Sequence of chain 1.F:
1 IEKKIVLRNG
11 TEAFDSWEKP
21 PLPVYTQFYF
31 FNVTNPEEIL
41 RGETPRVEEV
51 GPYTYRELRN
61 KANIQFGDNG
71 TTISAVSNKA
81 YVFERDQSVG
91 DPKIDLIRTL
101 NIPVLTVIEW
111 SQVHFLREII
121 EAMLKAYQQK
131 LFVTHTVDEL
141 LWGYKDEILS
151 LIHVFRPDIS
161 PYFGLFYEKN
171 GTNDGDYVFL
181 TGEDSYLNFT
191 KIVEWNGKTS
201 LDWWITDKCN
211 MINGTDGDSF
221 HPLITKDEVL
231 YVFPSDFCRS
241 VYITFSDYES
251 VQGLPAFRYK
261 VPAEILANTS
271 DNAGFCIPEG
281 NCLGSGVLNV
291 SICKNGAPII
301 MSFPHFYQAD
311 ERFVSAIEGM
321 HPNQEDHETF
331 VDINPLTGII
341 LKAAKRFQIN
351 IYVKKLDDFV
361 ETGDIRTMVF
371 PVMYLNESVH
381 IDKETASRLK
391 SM

Binding-site contacts:
Ligand atom C8 contacts residue TYR53 of chain 1.F at 4.3 Å (hydrophobic).
Ligand atom C8 contacts residue THR134 of chain 1.F at 3.8 Å.
Ligand atom N2 contacts residue LEU96 of chain 1.F at 3.0 Å (h-bond).
Ligand atom C6 contacts residue ARG98 of chain 1.F at 3.5 Å.
Ligand atom O6 contacts residue ARG98 of chain 1.F at 3.9 Å.
Ligand atom C6 contacts residue ASN32 of chain 1.F at 4.4 Å.
Ligand atom C8 contacts residue LEU96 of chain 1.F at 3.9 Å (hydrophobic).
Ligand atom O7 contacts residue THR134 of chain 1.F at 3.2 Å.
Ligand atom C2 contacts residue ASN32 of chain 1.F at 2.5 Å.
Ligand atom O5 contacts residue ASN32 of chain 1.F at 2.4 Å (h-bond).
Ligand atom C8 contacts residue ASP95 of chain 1.F at 4.1 Å.
Ligand atom C7 contacts residue ASN32 of chain 1.F at 3.8 Å.
Ligand atom C2 contacts residue LEU96 of chain 1.F at 3.6 Å (hydrophobic).
Ligand atom C8 contacts residue ARG98 of chain 1.F at 4.1 Å.
Ligand atom C3 contacts residue LEU96 of chain 1.F at 3.5 Å (hydrophobic).
Ligand atom O7 contacts residue ASN32 of chain 1.F at 4.2 Å.
Ligand atom C1 contacts residue ILE97 of chain 1.F at 4.4 Å (hydrophobic).
Ligand atom N2 contacts residue ASN32 of chain 1.F at 2.9 Å (h-bond).
Ligand atom O7 contacts residue LEU96 of chain 1.F at 4.2 Å.
Ligand atom C5 contacts residue ASN32 of chain 1.F at 3.6 Å.
Ligand atom C1 contacts residue LEU96 of chain 1.F at 4.0 Å (hydrophobic).
Ligand atom C7 contacts residue LEU96 of chain 1.F at 3.8 Å (hydrophobic).
Ligand atom C4 contacts residue ASN32 of chain 1.F at 4.3 Å.
Ligand atom C1 contacts residue ASN32 of chain 1.F at 1.4 Å.
Ligand atom O3 contacts residue LEU96 of chain 1.F at 4.1 Å.
Ligand atom C8 contacts residue VAL50 of chain 1.F at 3.6 Å (hydrophobic).
Ligand atom C7 contacts residue THR134 of chain 1.F at 3.8 Å.
Ligand atom C3 contacts residue ASN32 of chain 1.F at 3.8 Å.

A protein and the small-molecule ligand that binds it are described below.
Small molecule (SMILES): CC(=O)N[C@H]1[C@H](O[C@H]2[C@H](O)[C@@H](NC(C)=O)CO[C@@H]2CO)O[C@H](CO)[C@@H](O[C@@H]2O[C@H](CO)[C@@H](O)[C@H](O[C@H]3O[C@H](CO)[C@@H](O)[C@H](O)[C@@H]3O)[C@@H]2O)[C@@H]1O